Binding-site contacts:
Ligand atom C38 contacts residue PHE124 of chain 1.A at 3.6 Å (hydrophobic).
Ligand atom C25 contacts residue PRO172 of chain 1.A at 3.4 Å (hydrophobic).
Ligand atom C35 contacts residue ASN45 of chain 1.A at 3.9 Å.
Ligand atom C26 contacts residue SER7 of chain 1.E at 3.9 Å.
Ligand atom C11 contacts residue ASP220 of chain 1.A at 3.6 Å.
Ligand atom C36 contacts residue ASP220 of chain 1.A at 3.8 Å.
Ligand atom C7 contacts residue SER48 of chain 1.A at 3.5 Å.
Ligand atom C17 contacts residue LEU223 of chain 1.A at 3.9 Å (hydrophobic).
Ligand atom C23 contacts residue PHE124 of chain 1.A at 3.7 Å (hydrophobic).
Ligand atom C48 contacts residue LEU46 of chain 1.A at 3.6 Å (hydrophobic).
Ligand atom O16 contacts residue PRO172 of chain 1.A at 3.8 Å.
Ligand atom C6 contacts residue VAL49 of chain 1.A at 4.0 Å (hydrophobic).
Ligand atom C9 contacts residue ASP220 of chain 1.A at 4.0 Å.
Ligand atom O24 contacts residue LEU223 of chain 1.A at 3.6 Å.
Ligand atom C48 contacts residue GLU42 of chain 1.A at 3.8 Å.
Ligand atom C7 contacts residue ASN45 of chain 1.A at 3.8 Å.
Ligand atom C36 contacts residue LYS219 of chain 1.A at 4.0 Å.
Ligand atom O16 contacts residue ASP220 of chain 1.A at 3.2 Å (salt-bridge).
Ligand atom O43 contacts residue ASP220 of chain 1.A at 3.8 Å.
Ligand atom C31 contacts residue LEU223 of chain 1.A at 3.8 Å (hydrophobic).
Ligand atom C18 contacts residue ILE224 of chain 1.A at 3.8 Å (hydrophobic).
Ligand atom O13 contacts residue VAL49 of chain 1.A at 3.8 Å.
Ligand atom C38 contacts residue MET128 of chain 1.A at 3.6 Å (hydrophobic).
Ligand atom C23 contacts residue ILE173 of chain 1.A at 3.8 Å (hydrophobic).
Ligand atom C23 contacts residue ASN45 of chain 1.A at 4.0 Å.
Ligand atom C20 contacts residue SER7 of chain 1.E at 3.7 Å.
Ligand atom C38 contacts residue LYS127 of chain 1.A at 3.7 Å.
Ligand atom C25 contacts residue ILE224 of chain 1.A at 3.8 Å (hydrophobic).
Ligand atom C26 contacts residue LYS127 of chain 1.A at 3.6 Å.
Ligand atom C27 contacts residue PHE124 of chain 1.A at 3.7 Å (hydrophobic).
Ligand atom O24 contacts residue ASP220 of chain 1.A at 3.4 Å.
Ligand atom O22 contacts residue ASN45 of chain 1.A at 3.0 Å (h-bond).
Ligand atom O32 contacts residue LYS127 of chain 1.A at 2.9 Å (salt-bridge).
Ligand atom C14 contacts residue ASN45 of chain 1.A at 3.4 Å.
Ligand atom C27 contacts residue LYS127 of chain 1.A at 3.8 Å.
Ligand atom C46 contacts residue VAL49 of chain 1.A at 3.9 Å (hydrophobic).
Ligand atom C18 contacts residue ASP220 of chain 1.A at 3.7 Å.
Ligand atom C48 contacts residue ASN45 of chain 1.A at 3.9 Å.
Ligand atom O29 contacts residue ASP220 of chain 1.A at 2.9 Å (salt-bridge).
Ligand atom C20 contacts residue LYS127 of chain 1.A at 3.7 Å.

Sequence of chain 1.A:
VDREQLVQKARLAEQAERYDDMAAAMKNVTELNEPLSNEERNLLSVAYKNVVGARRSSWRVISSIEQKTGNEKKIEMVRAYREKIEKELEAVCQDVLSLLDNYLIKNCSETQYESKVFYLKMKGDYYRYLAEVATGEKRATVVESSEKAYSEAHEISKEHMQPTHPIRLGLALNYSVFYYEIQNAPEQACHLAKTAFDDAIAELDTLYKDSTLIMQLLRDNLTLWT

The protein below binds the small molecule below.
Small molecule (SMILES): C=CC(C)(C)OC[C@H]1O[C@H](O[C@@H]2C3=C([C@H](C)COC(C)=O)C[C@H](O)[C@]3(C)/C=C3/[C@@H](COC)CC[C@H]3[C@@H](C)[C@H]2O)[C@H](O)[C@@H](OC(C)=O)[C@@H]1O

Sequence of chain 1.E:
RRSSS